Binding-site contacts:
Ligand atom CD2 contacts residue PHE176 of chain 1.A at 3.3 Å (hydrophobic).
Ligand atom CD1 contacts residue ILE226 of chain 1.A at 4.3 Å (hydrophobic).
Ligand atom CD2 contacts residue ILE172 of chain 1.A at 4.4 Å (hydrophobic).
Ligand atom OH contacts residue ARG230 of chain 1.A at 4.0 Å.
Ligand atom CE1 contacts residue ARG230 of chain 1.A at 3.5 Å.
Ligand atom CB contacts residue ASP177 of chain 1.A at 4.2 Å.
Ligand atom CB contacts residue PHE176 of chain 1.A at 3.8 Å (hydrophobic).
Ligand atom CD1 contacts residue ILE172 of chain 1.A at 3.6 Å (hydrophobic).
Ligand atom CE1 contacts residue ILE172 of chain 1.A at 4.2 Å (hydrophobic).
Ligand atom CB contacts residue ILE226 of chain 1.A at 4.0 Å (hydrophobic).
Ligand atom CE2 contacts residue ARG230 of chain 1.A at 3.8 Å.
Ligand atom CB contacts residue ILE172 of chain 1.A at 3.9 Å (hydrophobic).
Ligand atom CG contacts residue PHE176 of chain 1.A at 4.0 Å (hydrophobic).
Ligand atom CG contacts residue ILE172 of chain 1.A at 3.7 Å (hydrophobic).
Ligand atom CD2 contacts residue ARG230 of chain 1.A at 3.9 Å.
Ligand atom CE2 contacts residue PHE176 of chain 1.A at 4.3 Å (hydrophobic).
Ligand atom CG contacts residue ARG230 of chain 1.A at 3.4 Å.
Ligand atom CZ contacts residue ARG230 of chain 1.A at 3.7 Å.
Ligand atom CB contacts residue VAL171 of chain 1.A at 4.2 Å (hydrophobic).
Ligand atom CD1 contacts residue ARG230 of chain 1.A at 3.3 Å.
Ligand atom CB contacts residue GLY178 of chain 1.A at 4.3 Å.
Ligand atom CB contacts residue ARG230 of chain 1.A at 3.6 Å.

Sequence of chain 1.A:
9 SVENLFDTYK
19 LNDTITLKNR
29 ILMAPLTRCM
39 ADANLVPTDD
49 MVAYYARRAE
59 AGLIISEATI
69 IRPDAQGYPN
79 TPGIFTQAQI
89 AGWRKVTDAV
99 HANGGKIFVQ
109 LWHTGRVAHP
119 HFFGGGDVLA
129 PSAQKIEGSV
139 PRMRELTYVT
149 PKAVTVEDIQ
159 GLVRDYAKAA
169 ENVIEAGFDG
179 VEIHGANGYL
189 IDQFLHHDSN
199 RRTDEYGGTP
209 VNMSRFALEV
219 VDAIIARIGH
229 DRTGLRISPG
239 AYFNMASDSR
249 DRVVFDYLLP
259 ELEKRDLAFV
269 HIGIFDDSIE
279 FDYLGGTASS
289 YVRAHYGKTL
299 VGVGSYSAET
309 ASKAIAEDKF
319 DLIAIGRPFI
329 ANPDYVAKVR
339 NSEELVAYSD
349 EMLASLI

A small-molecule ligand and the protein it binds are described below.
Small molecule (SMILES): Cc1ccc(O)cc1